A protein and the small-molecule ligand that binds it are described below.
Small molecule (SMILES): CC(=O)N[C@@H]1[C@@H](O)[C@H](O)[C@@H](CO)O[C@H]1O

Binding-site contacts:
Ligand atom C3 contacts residue ASN53 of chain 1.A at 3.9 Å.
Ligand atom O7 contacts residue PRO48 of chain 1.A at 4.4 Å.
Ligand atom O5 contacts residue ASN53 of chain 1.A at 2.4 Å (h-bond).
Ligand atom C1 contacts residue ASN53 of chain 1.A at 1.5 Å.
Ligand atom C8 contacts residue PRO48 of chain 1.A at 4.1 Å (hydrophobic).
Ligand atom C8 contacts residue LEU46 of chain 1.A at 4.1 Å (hydrophobic).
Ligand atom C4 contacts residue ASN53 of chain 1.A at 4.2 Å.
Ligand atom C7 contacts residue ASN53 of chain 1.A at 4.0 Å.
Ligand atom N2 contacts residue ASN53 of chain 1.A at 3.2 Å (h-bond).
Ligand atom C5 contacts residue ASN53 of chain 1.A at 3.7 Å.
Ligand atom C2 contacts residue ASN53 of chain 1.A at 2.6 Å.
Ligand atom N2 contacts residue LEU46 of chain 1.A at 4.2 Å.
Ligand atom C7 contacts residue LEU46 of chain 1.A at 4.3 Å (hydrophobic).
Ligand atom O7 contacts residue ASN53 of chain 1.A at 4.2 Å.
Ligand atom C7 contacts residue PRO48 of chain 1.A at 4.5 Å (hydrophobic).
Ligand atom C8 contacts residue TRP92 of chain 1.A at 4.1 Å (hydrophobic).

Sequence of chain 1.A:
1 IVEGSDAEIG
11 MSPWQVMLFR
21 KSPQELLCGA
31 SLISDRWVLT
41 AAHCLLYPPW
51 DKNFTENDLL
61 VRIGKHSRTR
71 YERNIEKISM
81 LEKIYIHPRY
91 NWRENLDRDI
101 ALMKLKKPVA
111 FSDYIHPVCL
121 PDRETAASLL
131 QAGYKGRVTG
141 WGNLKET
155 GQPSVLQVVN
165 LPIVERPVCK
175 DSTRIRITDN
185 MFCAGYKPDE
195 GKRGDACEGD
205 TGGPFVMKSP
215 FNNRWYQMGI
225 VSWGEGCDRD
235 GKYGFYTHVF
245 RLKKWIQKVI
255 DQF